Sequence of chain 1.K:
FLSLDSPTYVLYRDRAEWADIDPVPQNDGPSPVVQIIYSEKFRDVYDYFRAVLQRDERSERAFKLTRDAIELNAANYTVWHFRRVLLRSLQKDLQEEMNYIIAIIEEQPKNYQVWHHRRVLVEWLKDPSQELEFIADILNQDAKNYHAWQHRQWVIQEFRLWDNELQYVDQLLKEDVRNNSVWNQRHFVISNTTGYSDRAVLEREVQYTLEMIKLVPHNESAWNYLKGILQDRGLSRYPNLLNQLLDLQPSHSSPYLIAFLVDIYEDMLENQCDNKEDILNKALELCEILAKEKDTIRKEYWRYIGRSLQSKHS

The small molecule below binds the protein below.
Small molecule (SMILES): CC[C@H](C)[C@H](NC(=O)[C@@H](NC(=O)[C@H](CS)NC(=O)[C@@H](N)CCCCN)C(C)C)C(=O)N[C@@H](CC(C)C)C(=O)O

Sequence of chain 1.L:
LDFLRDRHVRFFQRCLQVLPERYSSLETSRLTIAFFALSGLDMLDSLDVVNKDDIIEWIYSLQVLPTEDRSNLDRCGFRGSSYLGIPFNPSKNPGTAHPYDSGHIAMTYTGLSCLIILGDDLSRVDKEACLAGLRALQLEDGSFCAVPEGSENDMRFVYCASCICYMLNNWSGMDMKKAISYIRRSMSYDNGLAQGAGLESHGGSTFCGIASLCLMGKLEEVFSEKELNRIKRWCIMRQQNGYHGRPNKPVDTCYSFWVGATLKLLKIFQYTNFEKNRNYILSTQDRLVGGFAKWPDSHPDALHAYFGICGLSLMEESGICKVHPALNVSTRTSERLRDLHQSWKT

Binding-site contacts:
Ligand atom N contacts residue TYR166 of chain 1.K at 4.0 Å.
Ligand atom CA contacts residue TYR166 of chain 1.K at 4.1 Å (hydrophobic).
Ligand atom CE contacts residue TYR40 of chain 1.L at 4.1 Å (hydrophobic).
Ligand atom SG contacts residue GER1 of chain 1.SA at 1.8 Å.
Ligand atom O contacts residue GLN167 of chain 1.K at 3.3 Å (h-bond).
Ligand atom N contacts residue GER1 of chain 1.SA at 3.6 Å.
Ligand atom N contacts residue ARG173 of chain 1.L at 4.1 Å.
Ligand atom C contacts residue GER1 of chain 1.SA at 3.2 Å.
Ligand atom CD contacts residue ARG39 of chain 1.L at 3.9 Å.
Ligand atom O contacts residue GRG1 of chain 1.MA at 3.9 Å.
Ligand atom O contacts residue TYR166 of chain 1.K at 3.9 Å.
Ligand atom CA contacts residue SER42 of chain 1.L at 3.8 Å.
Ligand atom CA contacts residue ARG173 of chain 1.L at 3.9 Å.
Ligand atom O contacts residue TYR166 of chain 1.K at 3.5 Å.
Ligand atom CD1 contacts residue LEU320 of chain 1.L at 3.6 Å (hydrophobic).
Ligand atom CA contacts residue GER1 of chain 1.SA at 4.2 Å.
Ligand atom CG1 contacts residue GER1 of chain 1.SA at 3.8 Å.
Ligand atom OXT contacts residue TYR166 of chain 1.K at 4.0 Å.
Ligand atom CA contacts residue GER1 of chain 1.SA at 3.0 Å.
Ligand atom CD1 contacts residue MET124 of chain 1.L at 3.8 Å (hydrophobic).
Ligand atom N contacts residue SER42 of chain 1.L at 2.6 Å (h-bond).
Ligand atom CD2 contacts residue ARG173 of chain 1.L at 3.9 Å.
Ligand atom CD contacts residue TYR40 of chain 1.L at 4.0 Å (hydrophobic).
Ligand atom C contacts residue ARG173 of chain 1.L at 3.6 Å.
Ligand atom N contacts residue GER1 of chain 1.SA at 3.1 Å.
Ligand atom NZ contacts residue TYR40 of chain 1.L at 3.6 Å.
Ligand atom CB contacts residue SER42 of chain 1.L at 4.0 Å.
Ligand atom C contacts residue TYR166 of chain 1.K at 3.9 Å (hydrophobic).
Ligand atom O contacts residue TYR166 of chain 1.K at 4.1 Å.
Ligand atom CG contacts residue SER42 of chain 1.L at 3.5 Å.
Ligand atom CG2 contacts residue GER1 of chain 1.SA at 4.0 Å.
Ligand atom CG2 contacts residue GRG1 of chain 1.MA at 3.9 Å.
Ligand atom CB contacts residue LEU43 of chain 1.L at 4.0 Å (hydrophobic).
Ligand atom O contacts residue GER1 of chain 1.SA at 3.9 Å.
Ligand atom C contacts residue TYR166 of chain 1.K at 3.6 Å (hydrophobic).
Ligand atom CB contacts residue GER1 of chain 1.SA at 2.9 Å.
Ligand atom CG2 contacts residue LEU320 of chain 1.L at 4.1 Å (hydrophobic).
Ligand atom CG1 contacts residue LEU320 of chain 1.L at 3.9 Å (hydrophobic).
Ligand atom CD2 contacts residue PHE174 of chain 1.L at 4.1 Å (hydrophobic).
Ligand atom O contacts residue ARG173 of chain 1.L at 2.7 Å (salt-bridge).